Binding-site contacts:
Ligand atom C10 contacts residue GLU296 of chain 1.A at 3.5 Å.
Ligand atom C11 contacts residue PHE288 of chain 1.A at 3.8 Å (hydrophobic).
Ligand atom N01 contacts residue GLU296 of chain 1.A at 2.7 Å (salt-bridge).
Ligand atom C02 contacts residue HEM1 of chain 1.C at 3.5 Å.
Ligand atom C22 contacts residue HEM1 of chain 1.C at 3.4 Å.
Ligand atom C21 contacts residue HEM1 of chain 1.C at 3.8 Å.
Ligand atom N02 contacts residue TRP291 of chain 1.A at 2.6 Å (h-bond).
Ligand atom C06 contacts residue PHE288 of chain 1.A at 3.6 Å (hydrophobic).
Ligand atom O29 contacts residue TYR410 of chain 1.A at 3.9 Å.
Ligand atom N02 contacts residue TYR292 of chain 1.A at 3.6 Å.
Ligand atom C10 contacts residue HEM1 of chain 1.C at 3.7 Å.
Ligand atom C07 contacts residue HEM1 of chain 1.C at 3.7 Å.
Ligand atom C25 contacts residue HEM1 of chain 1.C at 3.2 Å.
Ligand atom N02 contacts residue GLU296 of chain 1.A at 2.6 Å (salt-bridge).
Ligand atom C07 contacts residue VAL271 of chain 1.A at 3.3 Å (hydrophobic).
Ligand atom C32 contacts residue MET40 of chain 1.A at 3.4 Å (hydrophobic).
Ligand atom C03 contacts residue TRP291 of chain 1.A at 3.9 Å (hydrophobic).
Ligand atom C03 contacts residue HEM1 of chain 1.C at 3.4 Å.
Ligand atom C08 contacts residue VAL271 of chain 1.A at 3.9 Å (hydrophobic).
Ligand atom C09 contacts residue HEM1 of chain 1.C at 3.6 Å.
Ligand atom C26 contacts residue HEM1 of chain 1.C at 3.4 Å.
Ligand atom C32 contacts residue OSD1 of chain 1.F at 3.6 Å.
Ligand atom C09 contacts residue GLU296 of chain 1.A at 3.5 Å.
Ligand atom N01 contacts residue HEM1 of chain 1.C at 3.7 Å.
Ligand atom N02 contacts residue HEM1 of chain 1.C at 3.5 Å.
Ligand atom N28 contacts residue ASN273 of chain 1.A at 3.7 Å.
Ligand atom C06 contacts residue HEM1 of chain 1.C at 3.6 Å.
Ligand atom C06 contacts residue VAL271 of chain 1.A at 3.7 Å (hydrophobic).
Ligand atom C24 contacts residue HEM1 of chain 1.C at 3.5 Å.
Ligand atom C04 contacts residue HEM1 of chain 1.C at 3.6 Å.
Ligand atom C02 contacts residue TRP291 of chain 1.A at 3.6 Å (hydrophobic).
Ligand atom N02 contacts residue PRO269 of chain 1.A at 3.8 Å.
Ligand atom C05 contacts residue HEM1 of chain 1.C at 3.9 Å.
Ligand atom C23 contacts residue HEM1 of chain 1.C at 3.4 Å.
Ligand atom C11 contacts residue GLY290 of chain 1.A at 3.7 Å.
Ligand atom C27 contacts residue HEM1 of chain 1.C at 3.1 Å.
Ligand atom C11 contacts residue HEM1 of chain 1.C at 3.2 Å.
Ligand atom C08 contacts residue HEM1 of chain 1.C at 3.6 Å.
Ligand atom O29 contacts residue HEM1 of chain 1.C at 3.7 Å.
Ligand atom C02 contacts residue GLU296 of chain 1.A at 3.5 Å.

The small molecule below binds the protein below.
Small molecule (SMILES): Cc1cc(N)nc2cc(-c3ccc(OC(C)C)c(CN)c3)ccc12

Sequence of chain 1.A:
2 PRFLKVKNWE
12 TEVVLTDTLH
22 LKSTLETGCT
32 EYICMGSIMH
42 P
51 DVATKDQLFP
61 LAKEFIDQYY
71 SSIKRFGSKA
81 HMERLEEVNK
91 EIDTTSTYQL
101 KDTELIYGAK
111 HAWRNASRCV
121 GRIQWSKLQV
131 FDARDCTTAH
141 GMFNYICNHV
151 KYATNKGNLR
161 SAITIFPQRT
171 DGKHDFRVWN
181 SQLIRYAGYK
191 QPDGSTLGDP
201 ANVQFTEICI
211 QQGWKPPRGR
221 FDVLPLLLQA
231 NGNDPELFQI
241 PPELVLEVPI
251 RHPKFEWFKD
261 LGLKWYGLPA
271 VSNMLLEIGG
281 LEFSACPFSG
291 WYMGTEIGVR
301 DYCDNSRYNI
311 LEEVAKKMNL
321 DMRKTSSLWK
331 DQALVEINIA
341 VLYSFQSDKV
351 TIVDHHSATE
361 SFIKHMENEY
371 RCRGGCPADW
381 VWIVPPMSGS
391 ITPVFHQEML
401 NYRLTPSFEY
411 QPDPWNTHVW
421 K